Binding-site contacts:
Ligand atom C8 contacts residue ARG312 of chain 1.I at 3.3 Å.
Ligand atom N2 contacts residue ASN317 of chain 1.I at 2.9 Å (h-bond).
Ligand atom C7 contacts residue ASN317 of chain 1.I at 3.1 Å.
Ligand atom C2 contacts residue ASN317 of chain 1.I at 2.4 Å.
Ligand atom C8 contacts residue LYS313 of chain 1.I at 3.5 Å.
Ligand atom O7 contacts residue ARG312 of chain 1.I at 4.1 Å.
Ligand atom C5 contacts residue ASN317 of chain 1.I at 3.6 Å.
Ligand atom O5 contacts residue ASN317 of chain 1.I at 2.3 Å (h-bond).
Ligand atom O7 contacts residue ASN317 of chain 1.I at 3.0 Å (h-bond).
Ligand atom C1 contacts residue ASN317 of chain 1.I at 1.4 Å.
Ligand atom C3 contacts residue ASN317 of chain 1.I at 3.8 Å.
Ligand atom C4 contacts residue ASN317 of chain 1.I at 4.2 Å.
Ligand atom C8 contacts residue ASN317 of chain 1.I at 3.9 Å.
Ligand atom C7 contacts residue ARG312 of chain 1.I at 4.2 Å.

A protein and the small-molecule ligand that binds it are described below.
Small molecule (SMILES): CC(=O)N[C@@H]1[C@@H](O)[C@H](O)[C@@H](CO)O[C@H]1O

Sequence of chain 1.I:
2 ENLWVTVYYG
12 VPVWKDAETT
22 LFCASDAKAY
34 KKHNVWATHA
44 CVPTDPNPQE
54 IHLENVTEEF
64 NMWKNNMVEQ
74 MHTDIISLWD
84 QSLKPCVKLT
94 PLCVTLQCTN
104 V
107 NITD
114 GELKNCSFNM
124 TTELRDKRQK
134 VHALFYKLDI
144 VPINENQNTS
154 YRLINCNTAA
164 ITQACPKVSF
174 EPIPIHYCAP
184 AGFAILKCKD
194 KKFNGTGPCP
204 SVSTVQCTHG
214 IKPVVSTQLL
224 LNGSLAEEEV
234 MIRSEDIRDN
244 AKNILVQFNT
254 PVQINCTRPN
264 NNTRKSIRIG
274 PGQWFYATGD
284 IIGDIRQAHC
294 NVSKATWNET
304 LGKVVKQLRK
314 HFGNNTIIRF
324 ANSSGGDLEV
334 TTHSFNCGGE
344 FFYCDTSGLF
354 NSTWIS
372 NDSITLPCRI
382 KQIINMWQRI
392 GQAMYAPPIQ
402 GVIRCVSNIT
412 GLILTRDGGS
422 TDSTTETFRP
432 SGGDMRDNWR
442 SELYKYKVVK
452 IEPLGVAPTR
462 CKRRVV